Binding-site contacts:
Ligand atom CBB contacts residue LEU236 of chain 1.A at 3.7 Å (hydrophobic).
Ligand atom C01 contacts residue TYR183 of chain 1.A at 3.6 Å (hydrophobic).
Ligand atom C02 contacts residue TYR190 of chain 1.A at 3.3 Å (hydrophobic).
Ligand atom C03 contacts residue TYR183 of chain 1.A at 3.6 Å (hydrophobic).
Ligand atom N0M contacts residue VAL108 of chain 1.A at 3.5 Å.
Ligand atom CAM contacts residue LEU102 of chain 1.A at 3.5 Å (hydrophobic).
Ligand atom C0D contacts residue LYS103 of chain 1.A at 3.1 Å.
Ligand atom N0M contacts residue PRO238 of chain 1.A at 3.5 Å (h-bond).
Ligand atom C0O contacts residue TYR320 of chain 1.A at 3.6 Å (hydrophobic).
Ligand atom O0S contacts residue PRO238 of chain 1.A at 3.5 Å.
Ligand atom CBC contacts residue TRP231 of chain 1.A at 3.6 Å (hydrophobic).
Ligand atom O0Q contacts residue LYS105 of chain 1.A at 3.1 Å (salt-bridge).
Ligand atom CAI contacts residue TYR190 of chain 1.A at 3.5 Å (hydrophobic).
Ligand atom C0K contacts residue VAL108 of chain 1.A at 3.7 Å (hydrophobic).
Ligand atom CAJ contacts residue TYR190 of chain 1.A at 3.3 Å (hydrophobic).
Ligand atom CAZ contacts residue TYR190 of chain 1.A at 3.6 Å (hydrophobic).
Ligand atom NBD contacts residue TRP231 of chain 1.A at 3.5 Å.
Ligand atom C0N contacts residue HIS237 of chain 1.A at 3.6 Å.
Ligand atom C02 contacts residue VAL181 of chain 1.A at 3.4 Å (hydrophobic).
Ligand atom CBC contacts residue TYR190 of chain 1.A at 3.5 Å (hydrophobic).
Ligand atom N0H contacts residue TYR320 of chain 1.A at 3.6 Å.
Ligand atom O0A contacts residue VAL108 of chain 1.A at 3.6 Å.
Ligand atom CBA contacts residue TYR190 of chain 1.A at 3.4 Å (hydrophobic).
Ligand atom CAK contacts residue TYR190 of chain 1.A at 3.4 Å (hydrophobic).
Ligand atom C0E contacts residue TYR320 of chain 1.A at 3.6 Å (hydrophobic).
Ligand atom C02 contacts residue TYR183 of chain 1.A at 3.4 Å (hydrophobic).
Ligand atom C0P contacts residue TYR320 of chain 1.A at 3.2 Å (hydrophobic).
Ligand atom CBB contacts residue TRP231 of chain 1.A at 3.6 Å (hydrophobic).
Ligand atom C03 contacts residue TYR190 of chain 1.A at 3.3 Å (hydrophobic).
Ligand atom C0K contacts residue PRO238 of chain 1.A at 3.6 Å (hydrophobic).
Ligand atom CBB contacts residue TYR190 of chain 1.A at 3.4 Å (hydrophobic).
Ligand atom C01 contacts residue VAL181 of chain 1.A at 3.5 Å (hydrophobic).
Ligand atom O0Q contacts residue PRO238 of chain 1.A at 3.4 Å (h-bond).
Ligand atom C0N contacts residue PRO238 of chain 1.A at 3.7 Å (hydrophobic).
Ligand atom CAZ contacts residue VAL110 of chain 1.A at 3.5 Å (hydrophobic).
Ligand atom O0Q contacts residue LYS104 of chain 1.A at 3.2 Å.
Ligand atom O0S contacts residue PHE229 of chain 1.A at 3.6 Å.
Ligand atom C01 contacts residue GLY192 of chain 1.A at 3.6 Å.
Ligand atom C0D contacts residue LEU102 of chain 1.A at 3.7 Å (hydrophobic).
Ligand atom C02 contacts residue GLY192 of chain 1.A at 3.1 Å.

Sequence of chain 1.A:
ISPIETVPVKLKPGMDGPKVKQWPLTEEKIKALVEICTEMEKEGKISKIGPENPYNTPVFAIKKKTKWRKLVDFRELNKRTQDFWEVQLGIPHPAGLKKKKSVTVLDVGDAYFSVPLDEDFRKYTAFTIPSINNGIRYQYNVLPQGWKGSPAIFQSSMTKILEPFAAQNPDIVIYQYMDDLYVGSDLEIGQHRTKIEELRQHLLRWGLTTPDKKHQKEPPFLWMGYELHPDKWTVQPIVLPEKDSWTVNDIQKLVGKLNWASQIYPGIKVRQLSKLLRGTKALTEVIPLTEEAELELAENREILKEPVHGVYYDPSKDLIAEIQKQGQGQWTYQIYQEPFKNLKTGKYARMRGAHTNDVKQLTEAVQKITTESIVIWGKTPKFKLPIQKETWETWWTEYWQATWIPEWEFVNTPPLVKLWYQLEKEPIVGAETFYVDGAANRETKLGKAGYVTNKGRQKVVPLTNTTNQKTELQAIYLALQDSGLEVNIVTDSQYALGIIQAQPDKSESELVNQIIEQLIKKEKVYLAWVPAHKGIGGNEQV

A small-molecule ligand and the protein it binds are described below.
Small molecule (SMILES): N#Cc1ccc2c(Oc3ccccc3OCCn3ccc(=O)[nH]c3=O)cccc2c1